Sequence of chain 1.B:
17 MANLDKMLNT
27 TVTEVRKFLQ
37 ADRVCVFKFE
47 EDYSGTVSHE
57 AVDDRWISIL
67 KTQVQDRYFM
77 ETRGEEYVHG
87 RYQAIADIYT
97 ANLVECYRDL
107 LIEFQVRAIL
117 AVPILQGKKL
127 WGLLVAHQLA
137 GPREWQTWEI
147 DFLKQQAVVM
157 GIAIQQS

A small-molecule ligand and the protein it binds are described below.
Small molecule (SMILES): C=CC1=C(C)/C(=C/c2[nH]c(/C=C3\N=C(/C=C4\NC(=O)[C@H](C)[C@@H]4C=C)C(C)=C3CCC(=O)O)c(CCC(=O)O)c2C)NC1=O

Binding-site contacts:
Ligand atom CBB contacts residue CYS41 of chain 1.B at 3.4 Å (hydrophobic).
Ligand atom O1A contacts residue TYR83 of chain 1.B at 2.8 Å (h-bond).
Ligand atom CGA contacts residue TYR83 of chain 1.B at 3.4 Å (hydrophobic).
Ligand atom C4D contacts residue ASP72 of chain 1.B at 3.2 Å.
Ligand atom NB contacts residue TYR103 of chain 1.B at 3.0 Å (h-bond).
Ligand atom NA contacts residue TYR103 of chain 1.B at 3.1 Å.
Ligand atom C4A contacts residue PHE75 of chain 1.B at 3.1 Å (hydrophobic).
Ligand atom NC contacts residue ASP72 of chain 1.B at 2.8 Å (salt-bridge).
Ligand atom C1A contacts residue TYR103 of chain 1.B at 3.4 Å (hydrophobic).
Ligand atom CAA contacts residue GLN89 of chain 1.B at 2.9 Å.
Ligand atom C4C contacts residue ASP72 of chain 1.B at 3.4 Å.
Ligand atom OB contacts residue HIS133 of chain 1.B at 2.9 Å (h-bond).
Ligand atom CBC contacts residue CYS102 of chain 1.B at 2.6 Å (hydrophobic).
Ligand atom C4A contacts residue TYR103 of chain 1.B at 3.3 Å (hydrophobic).
Ligand atom OC contacts residue GLN71 of chain 1.B at 3.5 Å (h-bond).
Ligand atom O2D contacts residue TYR103 of chain 1.B at 3.5 Å.
Ligand atom CHD contacts residue ASP72 of chain 1.B at 3.3 Å.
Ligand atom C3A contacts residue TYR103 of chain 1.B at 2.9 Å (hydrophobic).
Ligand atom CAC contacts residue CYS102 of chain 1.B at 1.7 Å (hydrophobic).
Ligand atom CHD contacts residue ARG73 of chain 1.B at 3.1 Å.
Ligand atom CMB contacts residue PHE43 of chain 1.B at 2.9 Å (hydrophobic).
Ligand atom NA contacts residue ASP72 of chain 1.B at 2.7 Å (salt-bridge).
Ligand atom OB contacts residue ILE115 of chain 1.B at 3.2 Å.
Ligand atom CMA contacts residue TYR103 of chain 1.B at 3.3 Å (hydrophobic).
Ligand atom CMA contacts residue GLN89 of chain 1.B at 3.0 Å.
Ligand atom C4D contacts residue TYR74 of chain 1.B at 3.2 Å (hydrophobic).
Ligand atom C3C contacts residue CYS102 of chain 1.B at 2.8 Å (hydrophobic).
Ligand atom O1A contacts residue ARG87 of chain 1.B at 3.3 Å (salt-bridge).
Ligand atom C1A contacts residue ASP72 of chain 1.B at 3.5 Å.
Ligand atom ND contacts residue ASP72 of chain 1.B at 2.1 Å (salt-bridge).
Ligand atom C1D contacts residue ASP72 of chain 1.B at 3.0 Å.
Ligand atom C3A contacts residue PHE75 of chain 1.B at 3.2 Å (hydrophobic).
Ligand atom CHA contacts residue TYR74 of chain 1.B at 3.6 Å (hydrophobic).
Ligand atom CMC contacts residue GLN71 of chain 1.B at 3.4 Å.
Ligand atom C2A contacts residue TYR103 of chain 1.B at 3.3 Å (hydrophobic).
Ligand atom O2A contacts residue ARG87 of chain 1.B at 3.3 Å (salt-bridge).
Ligand atom O2D contacts residue VAL100 of chain 1.B at 3.0 Å (h-bond).
Ligand atom C3D contacts residue TYR74 of chain 1.B at 3.2 Å (hydrophobic).
Ligand atom O2D contacts residue LEU99 of chain 1.B at 3.5 Å.
Ligand atom CBA contacts residue TYR83 of chain 1.B at 3.1 Å (hydrophobic).